Sequence of chain 1.X:
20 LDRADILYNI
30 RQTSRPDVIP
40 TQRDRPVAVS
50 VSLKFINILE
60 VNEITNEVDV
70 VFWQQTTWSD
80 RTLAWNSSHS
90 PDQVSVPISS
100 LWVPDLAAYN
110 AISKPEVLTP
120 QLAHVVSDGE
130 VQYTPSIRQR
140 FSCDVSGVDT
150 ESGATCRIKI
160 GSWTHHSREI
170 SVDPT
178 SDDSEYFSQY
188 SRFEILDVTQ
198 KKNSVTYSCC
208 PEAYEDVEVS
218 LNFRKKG

Binding-site contacts:
Ligand atom C8 contacts residue TRP162 of chain 1.X at 3.5 Å (hydrophobic).
Ligand atom C1 contacts residue THR133 of chain 1.Y at 3.8 Å.
Ligand atom C7 contacts residue TRP72 of chain 1.Y at 3.5 Å (hydrophobic).
Ligand atom C7 contacts residue TYR108 of chain 1.X at 3.6 Å (hydrophobic).
Ligand atom C6 contacts residue TRP162 of chain 1.X at 3.7 Å (hydrophobic).
Ligand atom C6 contacts residue TRP72 of chain 1.Y at 3.7 Å (hydrophobic).
Ligand atom BR1 contacts residue GLN131 of chain 1.Y at 3.0 Å.
Ligand atom BR1 contacts residue THR133 of chain 1.Y at 3.8 Å.
Ligand atom C10 contacts residue TYR204 of chain 1.X at 4.0 Å (hydrophobic).
Ligand atom N3 contacts residue TYR108 of chain 1.X at 2.8 Å (h-bond).
Ligand atom C4 contacts residue GLN131 of chain 1.Y at 3.2 Å.
Ligand atom N3 contacts residue SER161 of chain 1.X at 4.0 Å.
Ligand atom C9 contacts residue TYR211 of chain 1.X at 3.5 Å (hydrophobic).
Ligand atom C4 contacts residue CYS206 of chain 1.X at 4.1 Å (hydrophobic).
Ligand atom C4 contacts residue HIS123 of chain 1.Y at 3.7 Å.
Ligand atom BR1 contacts residue TYR132 of chain 1.Y at 3.9 Å.
Ligand atom C1 contacts residue TRP162 of chain 1.X at 3.5 Å (hydrophobic).
Ligand atom N2 contacts residue TRP162 of chain 1.X at 3.6 Å (h-bond).
Ligand atom C8 contacts residue SER161 of chain 1.X at 4.2 Å.
Ligand atom C9 contacts residue TYR204 of chain 1.X at 3.4 Å (hydrophobic).
Ligand atom N1 contacts residue THR163 of chain 1.X at 4.1 Å.
Ligand atom C2 contacts residue TRP162 of chain 1.X at 3.6 Å (hydrophobic).
Ligand atom C9 contacts residue TRP162 of chain 1.X at 4.0 Å (hydrophobic).
Ligand atom BR1 contacts residue HIS123 of chain 1.Y at 3.7 Å.
Ligand atom C8 contacts residue TYR204 of chain 1.X at 3.7 Å (hydrophobic).
Ligand atom C7 contacts residue TRP162 of chain 1.X at 3.6 Å (hydrophobic).
Ligand atom C5 contacts residue HIS123 of chain 1.Y at 4.1 Å.
Ligand atom C5 contacts residue GLN131 of chain 1.Y at 4.0 Å.
Ligand atom C5 contacts residue THR133 of chain 1.Y at 3.8 Å.
Ligand atom C10 contacts residue CYS206 of chain 1.X at 3.6 Å (hydrophobic).
Ligand atom N1 contacts residue THR133 of chain 1.Y at 3.5 Å.
Ligand atom C8 contacts residue TYR108 of chain 1.X at 3.0 Å (hydrophobic).
Ligand atom C3 contacts residue CYS207 of chain 1.X at 3.5 Å (hydrophobic).
Ligand atom C3 contacts residue CYS206 of chain 1.X at 3.3 Å (hydrophobic).
Ligand atom C4 contacts residue THR133 of chain 1.Y at 4.2 Å.
Ligand atom N1 contacts residue TRP162 of chain 1.X at 4.2 Å.
Ligand atom C4 contacts residue CYS207 of chain 1.X at 3.9 Å (hydrophobic).
Ligand atom C8 contacts residue TYR211 of chain 1.X at 3.6 Å (hydrophobic).
Ligand atom N3 contacts residue TRP162 of chain 1.X at 2.9 Å (h-bond).
Ligand atom C3 contacts residue GLN131 of chain 1.Y at 4.0 Å.

Sequence of chain 1.Y:
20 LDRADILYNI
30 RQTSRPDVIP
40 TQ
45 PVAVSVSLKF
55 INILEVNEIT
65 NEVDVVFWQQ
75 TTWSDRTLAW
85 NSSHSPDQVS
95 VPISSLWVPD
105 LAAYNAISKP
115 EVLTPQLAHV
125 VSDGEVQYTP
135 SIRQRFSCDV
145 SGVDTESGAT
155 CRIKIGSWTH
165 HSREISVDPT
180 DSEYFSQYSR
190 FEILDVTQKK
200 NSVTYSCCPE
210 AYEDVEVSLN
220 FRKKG

A small-molecule ligand and the protein it binds are described below.
Small molecule (SMILES): Brc1ccc(N2CCCNCC2)cn1